Sequence of chain 1.A:
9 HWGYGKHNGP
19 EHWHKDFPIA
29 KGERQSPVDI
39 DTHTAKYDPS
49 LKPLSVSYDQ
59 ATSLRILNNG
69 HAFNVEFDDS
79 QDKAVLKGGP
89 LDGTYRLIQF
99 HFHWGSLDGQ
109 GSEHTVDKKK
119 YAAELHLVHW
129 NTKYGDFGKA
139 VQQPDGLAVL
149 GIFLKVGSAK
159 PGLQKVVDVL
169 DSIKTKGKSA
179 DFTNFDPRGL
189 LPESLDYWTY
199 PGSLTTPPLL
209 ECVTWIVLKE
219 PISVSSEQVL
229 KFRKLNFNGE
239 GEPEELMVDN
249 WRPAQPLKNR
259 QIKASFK

A small-molecule ligand and the protein it binds are described below.
Small molecule (SMILES): NS(=O)(=O)c1ccc([N+](=O)[O-])cc1

Binding-site contacts:
Ligand atom C3 contacts residue HIS9 of chain 1.A at 4.2 Å.
Ligand atom N1 contacts residue TRP21 of chain 1.A at 3.7 Å.
Ligand atom O2 contacts residue TRP10 of chain 1.A at 3.6 Å.
Ligand atom S contacts residue HIS20 of chain 1.A at 4.0 Å.
Ligand atom C5 contacts residue ASN16 of chain 1.A at 3.9 Å.
Ligand atom O2 contacts residue PHE25 of chain 1.A at 3.8 Å.
Ligand atom O1 contacts residue HIS20 of chain 1.A at 3.7 Å.
Ligand atom C4 contacts residue ASP24 of chain 1.A at 3.8 Å.
Ligand atom O13 contacts residue HIS15 of chain 1.A at 4.2 Å.
Ligand atom N1 contacts residue ASP24 of chain 1.A at 2.7 Å (salt-bridge).
Ligand atom C2 contacts residue ASP24 of chain 1.A at 4.5 Å.
Ligand atom O2 contacts residue ASP24 of chain 1.A at 3.5 Å (salt-bridge).
Ligand atom C2 contacts residue HIS9 of chain 1.A at 4.0 Å.
Ligand atom O1 contacts residue ASN16 of chain 1.A at 3.6 Å.
Ligand atom O1 contacts residue TRP21 of chain 1.A at 3.2 Å.
Ligand atom S contacts residue TRP10 of chain 1.A at 4.1 Å.
Ligand atom S contacts residue TRP21 of chain 1.A at 4.2 Å.
Ligand atom O1 contacts residue TRP10 of chain 1.A at 3.7 Å.
Ligand atom C5 contacts residue HIS15 of chain 1.A at 4.0 Å.
Ligand atom N1 contacts residue HIS20 of chain 1.A at 3.0 Å (h-bond).
Ligand atom O2 contacts residue HIS9 of chain 1.A at 4.4 Å.
Ligand atom C4 contacts residue HIS9 of chain 1.A at 4.4 Å.
Ligand atom C5 contacts residue HIS20 of chain 1.A at 4.0 Å.
Ligand atom S contacts residue ASP24 of chain 1.A at 3.5 Å (salt-bridge).
Ligand atom C3 contacts residue ASP24 of chain 1.A at 3.5 Å.
Ligand atom N1 contacts residue LYS23 of chain 1.A at 4.2 Å.
Ligand atom C6 contacts residue HIS15 of chain 1.A at 3.5 Å.
Ligand atom C6 contacts residue ASN16 of chain 1.A at 4.1 Å.